Sequence of chain 1.A:
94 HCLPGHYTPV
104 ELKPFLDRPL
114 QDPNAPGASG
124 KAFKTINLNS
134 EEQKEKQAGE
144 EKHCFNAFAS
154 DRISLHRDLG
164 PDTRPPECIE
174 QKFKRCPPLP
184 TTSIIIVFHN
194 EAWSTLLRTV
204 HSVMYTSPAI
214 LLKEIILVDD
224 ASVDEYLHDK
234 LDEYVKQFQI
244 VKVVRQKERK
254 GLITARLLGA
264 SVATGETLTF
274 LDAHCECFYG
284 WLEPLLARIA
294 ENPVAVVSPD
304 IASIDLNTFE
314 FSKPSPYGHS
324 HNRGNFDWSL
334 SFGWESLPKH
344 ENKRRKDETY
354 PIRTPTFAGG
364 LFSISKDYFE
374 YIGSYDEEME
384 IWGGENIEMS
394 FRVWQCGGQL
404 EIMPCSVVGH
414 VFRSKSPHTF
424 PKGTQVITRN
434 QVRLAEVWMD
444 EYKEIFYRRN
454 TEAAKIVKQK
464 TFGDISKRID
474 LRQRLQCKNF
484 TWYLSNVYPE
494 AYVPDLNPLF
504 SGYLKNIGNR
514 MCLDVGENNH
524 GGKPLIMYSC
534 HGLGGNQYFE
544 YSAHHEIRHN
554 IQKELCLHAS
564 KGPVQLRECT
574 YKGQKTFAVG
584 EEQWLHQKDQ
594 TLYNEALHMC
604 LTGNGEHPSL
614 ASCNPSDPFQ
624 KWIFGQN

Binding-site contacts:
Ligand atom C8 contacts residue GLU444 of chain 1.A at 4.1 Å.
Ligand atom O7 contacts residue ASN482 of chain 1.A at 3.6 Å.
Ligand atom N2 contacts residue ASN482 of chain 1.A at 2.8 Å (h-bond).
Ligand atom C7 contacts residue ASN482 of chain 1.A at 3.3 Å.
Ligand atom O6 contacts residue TRP485 of chain 1.A at 3.7 Å.
Ligand atom C3 contacts residue ASN482 of chain 1.A at 3.8 Å.
Ligand atom C5 contacts residue ASN482 of chain 1.A at 3.6 Å.
Ligand atom C8 contacts residue ASN482 of chain 1.A at 4.3 Å.
Ligand atom C1 contacts residue THR484 of chain 1.A at 4.4 Å.
Ligand atom C1 contacts residue ASN482 of chain 1.A at 1.4 Å.
Ligand atom C4 contacts residue ASN482 of chain 1.A at 4.2 Å.
Ligand atom O5 contacts residue ASN482 of chain 1.A at 2.4 Å (h-bond).
Ligand atom C2 contacts residue ASN482 of chain 1.A at 2.5 Å.

This small molecule binds to this protein.
Small molecule (SMILES): CC(=O)N[C@@H]1[C@@H](O)[C@H](O)[C@@H](CO)O[C@H]1O